Sequence of chain 1.A:
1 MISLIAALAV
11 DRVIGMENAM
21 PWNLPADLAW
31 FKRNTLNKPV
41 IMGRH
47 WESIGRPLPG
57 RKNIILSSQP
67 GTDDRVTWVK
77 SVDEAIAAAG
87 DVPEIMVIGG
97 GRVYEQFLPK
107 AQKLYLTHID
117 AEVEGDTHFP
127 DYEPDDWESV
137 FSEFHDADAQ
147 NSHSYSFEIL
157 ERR

Binding-site contacts:
Ligand atom NA4 contacts residue ILE5 of chain 1.A at 3.0 Å (h-bond).
Ligand atom NA4 contacts residue NAP1 of chain 1.C at 3.2 Å (h-bond).
Ligand atom NA4 contacts residue ILE94 of chain 1.A at 2.9 Å (h-bond).
Ligand atom N8 contacts residue LEU28 of chain 1.A at 3.7 Å.
Ligand atom C4A contacts residue PHE31 of chain 1.A at 3.6 Å (hydrophobic).
Ligand atom C2 contacts residue ALA6 of chain 1.A at 3.8 Å (hydrophobic).
Ligand atom N3 contacts residue ALA6 of chain 1.A at 3.4 Å.
Ligand atom N3 contacts residue NAP1 of chain 1.C at 3.4 Å (h-bond).
Ligand atom O1 contacts residue ARG57 of chain 1.A at 2.8 Å (salt-bridge).
Ligand atom CM contacts residue XCN46 of chain 1.A at 3.6 Å.
Ligand atom NA2 contacts residue ASP27 of chain 1.A at 2.8 Å (salt-bridge).
Ligand atom O1 contacts residue LYS32 of chain 1.A at 3.7 Å.
Ligand atom C7 contacts residue MET20 of chain 1.A at 3.2 Å (hydrophobic).
Ligand atom O2 contacts residue LYS32 of chain 1.A at 3.2 Å.
Ligand atom NA4 contacts residue PHE31 of chain 1.A at 3.6 Å.
Ligand atom C6 contacts residue MET20 of chain 1.A at 3.4 Å (hydrophobic).
Ligand atom C2 contacts residue ASP27 of chain 1.A at 3.5 Å.
Ligand atom N3 contacts residue ILE5 of chain 1.A at 3.5 Å (h-bond).
Ligand atom C2 contacts residue ALA7 of chain 1.A at 3.7 Å (hydrophobic).
Ligand atom N5 contacts residue NAP1 of chain 1.C at 3.5 Å.
Ligand atom N3 contacts residue ALA7 of chain 1.A at 3.8 Å.
Ligand atom NA2 contacts residue ALA7 of chain 1.A at 3.8 Å.
Ligand atom NA2 contacts residue ALA6 of chain 1.A at 3.6 Å.
Ligand atom NA4 contacts residue TYR100 of chain 1.A at 3.3 Å (h-bond).
Ligand atom N8 contacts residue MET20 of chain 1.A at 3.3 Å.
Ligand atom C8A contacts residue ASP27 of chain 1.A at 3.5 Å.
Ligand atom CT contacts residue ARG57 of chain 1.A at 3.3 Å.
Ligand atom C4 contacts residue ILE5 of chain 1.A at 3.6 Å (hydrophobic).
Ligand atom CT contacts residue LYS32 of chain 1.A at 3.8 Å.
Ligand atom C4A contacts residue NAP1 of chain 1.C at 3.3 Å.
Ligand atom NA2 contacts residue THR113 of chain 1.A at 3.6 Å (h-bond).
Ligand atom C16 contacts residue LEU54 of chain 1.A at 3.8 Å (hydrophobic).
Ligand atom C4 contacts residue NAP1 of chain 1.C at 3.0 Å.
Ligand atom O2 contacts residue ARG57 of chain 1.A at 2.7 Å (salt-bridge).
Ligand atom N8 contacts residue ASP27 of chain 1.A at 3.5 Å (salt-bridge).
Ligand atom N3 contacts residue PHE31 of chain 1.A at 3.6 Å.
Ligand atom C9 contacts residue XCN46 of chain 1.A at 3.4 Å.
Ligand atom O1 contacts residue PHE31 of chain 1.A at 3.5 Å.
Ligand atom N1 contacts residue ASP27 of chain 1.A at 2.6 Å (salt-bridge).
Ligand atom C4 contacts residue PHE31 of chain 1.A at 3.5 Å (hydrophobic).

The protein below binds the small molecule below.
Small molecule (SMILES): CN(Cc1cnc2nc(N)nc(N)c2n1)c1ccc(C(=O)N[C@@H](CCC(=O)O)C(=O)O)cc1